A small-molecule ligand and the protein it binds are described below.
Small molecule (SMILES): CC(=O)N[C@@H]1[C@@H](O)[C@H](O)[C@@H](CO)O[C@H]1O

Binding-site contacts:
Ligand atom C2 contacts residue THR335 of chain 1.A at 4.1 Å.
Ligand atom C7 contacts residue ARG337 of chain 1.A at 3.5 Å.
Ligand atom O3 contacts residue THR335 of chain 1.A at 3.6 Å.
Ligand atom C1 contacts residue ASN350 of chain 1.A at 1.5 Å.
Ligand atom N2 contacts residue ASN350 of chain 1.A at 3.7 Å.
Ligand atom C3 contacts residue ASN350 of chain 1.A at 3.5 Å.
Ligand atom C3 contacts residue THR335 of chain 1.A at 4.5 Å.
Ligand atom C2 contacts residue ASN350 of chain 1.A at 2.6 Å.
Ligand atom O3 contacts residue GLY336 of chain 1.A at 4.3 Å.
Ligand atom O3 contacts residue ASN350 of chain 1.A at 3.7 Å.
Ligand atom C2 contacts residue GLY336 of chain 1.A at 3.9 Å.
Ligand atom C4 contacts residue ASN350 of chain 1.A at 3.7 Å.
Ligand atom O7 contacts residue GLY336 of chain 1.A at 3.3 Å.
Ligand atom N2 contacts residue GLY336 of chain 1.A at 3.9 Å.
Ligand atom C5 contacts residue ASN350 of chain 1.A at 3.6 Å.
Ligand atom C7 contacts residue ASN350 of chain 1.A at 3.9 Å.
Ligand atom O5 contacts residue ASN368 of chain 1.A at 3.9 Å.
Ligand atom N2 contacts residue ARG337 of chain 1.A at 4.1 Å.
Ligand atom C7 contacts residue GLY336 of chain 1.A at 4.0 Å.
Ligand atom O5 contacts residue ASN350 of chain 1.A at 2.4 Å (h-bond).
Ligand atom O7 contacts residue ARG337 of chain 1.A at 2.7 Å (salt-bridge).
Ligand atom O7 contacts residue ARG346 of chain 1.A at 4.0 Å.
Ligand atom O3 contacts residue VAL334 of chain 1.A at 4.3 Å.
Ligand atom O7 contacts residue ASN350 of chain 1.A at 3.3 Å (h-bond).
Ligand atom C6 contacts residue ASN368 of chain 1.A at 4.3 Å.
Ligand atom C8 contacts residue ARG337 of chain 1.A at 4.0 Å.
Ligand atom O5 contacts residue TYR367 of chain 1.A at 4.1 Å.

Sequence of chain 1.A:
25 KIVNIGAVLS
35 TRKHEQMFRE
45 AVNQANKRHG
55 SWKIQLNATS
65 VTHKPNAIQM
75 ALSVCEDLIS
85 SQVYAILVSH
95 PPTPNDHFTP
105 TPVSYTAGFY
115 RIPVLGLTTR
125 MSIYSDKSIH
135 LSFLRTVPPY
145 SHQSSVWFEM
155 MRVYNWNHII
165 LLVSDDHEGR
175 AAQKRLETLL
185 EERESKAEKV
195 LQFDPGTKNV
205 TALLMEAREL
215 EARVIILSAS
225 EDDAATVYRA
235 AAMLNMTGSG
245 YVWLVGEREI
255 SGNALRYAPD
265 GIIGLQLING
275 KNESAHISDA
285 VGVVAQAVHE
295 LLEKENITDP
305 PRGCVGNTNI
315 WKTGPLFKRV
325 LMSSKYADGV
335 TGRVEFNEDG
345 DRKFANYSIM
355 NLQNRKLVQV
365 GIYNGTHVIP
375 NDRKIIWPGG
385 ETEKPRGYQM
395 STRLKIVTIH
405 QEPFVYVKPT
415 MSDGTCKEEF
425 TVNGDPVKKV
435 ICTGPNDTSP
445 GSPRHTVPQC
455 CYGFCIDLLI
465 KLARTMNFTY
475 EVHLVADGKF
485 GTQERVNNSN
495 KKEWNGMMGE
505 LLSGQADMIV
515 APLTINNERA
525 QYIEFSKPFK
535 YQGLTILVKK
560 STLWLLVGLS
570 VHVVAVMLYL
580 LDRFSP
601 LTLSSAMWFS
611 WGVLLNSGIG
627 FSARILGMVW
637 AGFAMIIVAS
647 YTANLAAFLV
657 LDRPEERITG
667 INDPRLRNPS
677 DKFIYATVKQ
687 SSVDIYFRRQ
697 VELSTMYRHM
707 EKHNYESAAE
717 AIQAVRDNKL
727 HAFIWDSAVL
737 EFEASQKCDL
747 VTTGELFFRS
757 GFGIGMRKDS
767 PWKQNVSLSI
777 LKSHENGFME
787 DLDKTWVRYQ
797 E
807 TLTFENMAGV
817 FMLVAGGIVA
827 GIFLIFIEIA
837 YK